A protein and the small-molecule ligand that binds it are described below.
Small molecule (SMILES): CC(=O)N[C@@H]1[C@@H](O)[C@H](O)[C@@H](CO)O[C@H]1O

Binding-site contacts:
Ligand atom C4 contacts residue ASN47 of chain 1.B at 4.2 Å.
Ligand atom C8 contacts residue VAL40 of chain 1.B at 3.2 Å (hydrophobic).
Ligand atom C8 contacts residue PHE41 of chain 1.B at 4.0 Å (hydrophobic).
Ligand atom C7 contacts residue SER49 of chain 1.B at 4.4 Å.
Ligand atom C3 contacts residue ASN47 of chain 1.B at 3.8 Å.
Ligand atom O7 contacts residue VAL40 of chain 1.B at 4.5 Å.
Ligand atom C8 contacts residue SER48 of chain 1.B at 4.3 Å.
Ligand atom C7 contacts residue ASN42 of chain 1.B at 4.2 Å.
Ligand atom O7 contacts residue SER49 of chain 1.B at 3.4 Å (h-bond).
Ligand atom C7 contacts residue VAL40 of chain 1.B at 4.3 Å (hydrophobic).
Ligand atom C7 contacts residue SER48 of chain 1.B at 4.3 Å.
Ligand atom C8 contacts residue ASN42 of chain 1.B at 3.7 Å.
Ligand atom O5 contacts residue ASN47 of chain 1.B at 2.4 Å (h-bond).
Ligand atom C5 contacts residue ASN47 of chain 1.B at 3.7 Å.
Ligand atom C2 contacts residue ASN47 of chain 1.B at 2.4 Å.
Ligand atom C7 contacts residue ASN47 of chain 1.B at 3.0 Å.
Ligand atom C1 contacts residue ASN47 of chain 1.B at 1.4 Å.
Ligand atom N2 contacts residue ASN47 of chain 1.B at 2.8 Å (h-bond).
Ligand atom O7 contacts residue ASN47 of chain 1.B at 2.9 Å (h-bond).
Ligand atom O7 contacts residue SER48 of chain 1.B at 3.3 Å (h-bond).
Ligand atom C8 contacts residue ASN47 of chain 1.B at 4.2 Å.
Ligand atom N2 contacts residue ASN42 of chain 1.B at 3.9 Å.

Sequence of chain 1.B:
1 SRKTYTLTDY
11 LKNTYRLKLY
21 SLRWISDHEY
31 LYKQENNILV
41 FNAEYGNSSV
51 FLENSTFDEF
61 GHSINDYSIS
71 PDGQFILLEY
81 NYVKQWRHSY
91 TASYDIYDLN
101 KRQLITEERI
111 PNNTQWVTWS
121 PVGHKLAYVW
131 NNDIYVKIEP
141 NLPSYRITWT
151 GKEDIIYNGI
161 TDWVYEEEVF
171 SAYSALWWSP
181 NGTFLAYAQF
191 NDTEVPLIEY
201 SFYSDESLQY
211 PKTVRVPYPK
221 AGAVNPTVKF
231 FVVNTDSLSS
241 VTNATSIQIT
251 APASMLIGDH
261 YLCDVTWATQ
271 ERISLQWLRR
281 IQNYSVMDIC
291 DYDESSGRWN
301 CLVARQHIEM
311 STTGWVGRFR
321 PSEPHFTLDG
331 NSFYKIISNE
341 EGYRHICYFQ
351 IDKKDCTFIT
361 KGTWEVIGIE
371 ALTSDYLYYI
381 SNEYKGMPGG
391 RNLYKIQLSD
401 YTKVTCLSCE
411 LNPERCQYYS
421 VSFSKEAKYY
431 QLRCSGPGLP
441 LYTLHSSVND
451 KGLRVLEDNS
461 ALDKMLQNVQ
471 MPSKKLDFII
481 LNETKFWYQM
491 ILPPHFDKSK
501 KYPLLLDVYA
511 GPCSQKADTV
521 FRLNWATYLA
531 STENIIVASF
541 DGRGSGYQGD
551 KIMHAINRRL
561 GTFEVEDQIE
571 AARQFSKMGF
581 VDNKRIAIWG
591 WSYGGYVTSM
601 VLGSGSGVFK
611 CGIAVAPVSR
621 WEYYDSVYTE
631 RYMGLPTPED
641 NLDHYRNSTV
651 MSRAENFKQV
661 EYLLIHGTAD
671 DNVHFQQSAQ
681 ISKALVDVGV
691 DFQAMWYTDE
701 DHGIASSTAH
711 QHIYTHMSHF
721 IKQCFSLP